Binding-site contacts:
Ligand atom C4 contacts residue PHE182 of chain 1.A at 3.6 Å (hydrophobic).
Ligand atom C5 contacts residue ASN39 of chain 1.A at 4.1 Å.
Ligand atom O7 contacts residue ASP267 of chain 1.A at 3.2 Å (salt-bridge).
Ligand atom O7 contacts residue ASN39 of chain 1.A at 3.8 Å.
Ligand atom C8 contacts residue GLU219 of chain 1.A at 3.4 Å.
Ligand atom C2 contacts residue ASN39 of chain 1.A at 3.9 Å.
Ligand atom N8 contacts residue GLU219 of chain 1.A at 2.6 Å (salt-bridge).
Ligand atom O4 contacts residue VAL53 of chain 1.A at 4.1 Å.
Ligand atom C4 contacts residue LYS57 of chain 1.A at 3.8 Å.
Ligand atom C7 contacts residue GLU219 of chain 1.A at 3.2 Å.
Ligand atom C1 contacts residue PHE182 of chain 1.A at 4.2 Å (hydrophobic).
Ligand atom C5 contacts residue MET258 of chain 1.A at 4.2 Å (hydrophobic).
Ligand atom C2 contacts residue TYR35 of chain 1.A at 3.6 Å (hydrophobic).
Ligand atom N8 contacts residue PHE182 of chain 1.A at 4.3 Å.
Ligand atom C8 contacts residue TYR222 of chain 1.A at 3.9 Å (hydrophobic).
Ligand atom C7 contacts residue ASP267 of chain 1.A at 4.1 Å.
Ligand atom O7 contacts residue GLU219 of chain 1.A at 3.4 Å (salt-bridge).
Ligand atom C3 contacts residue PHE182 of chain 1.A at 3.5 Å (hydrophobic).
Ligand atom O7 contacts residue TYR222 of chain 1.A at 3.4 Å.
Ligand atom C5 contacts residue PHE182 of chain 1.A at 4.2 Å (hydrophobic).
Ligand atom C5 contacts residue ARG44 of chain 1.A at 3.5 Å.
Ligand atom C4 contacts residue ASN39 of chain 1.A at 4.2 Å.
Ligand atom C2 contacts residue PHE182 of chain 1.A at 3.8 Å (hydrophobic).
Ligand atom N8 contacts residue TYR222 of chain 1.A at 3.5 Å.
Ligand atom O4 contacts residue PHE182 of chain 1.A at 3.9 Å.
Ligand atom C6 contacts residue ASP267 of chain 1.A at 4.0 Å.
Ligand atom N8 contacts residue ALA186 of chain 1.A at 4.3 Å.
Ligand atom C3 contacts residue TYR40 of chain 1.A at 3.8 Å (hydrophobic).
Ligand atom C3 contacts residue TYR35 of chain 1.A at 4.1 Å (hydrophobic).
Ligand atom C6 contacts residue ARG44 of chain 1.A at 3.5 Å.
Ligand atom C8 contacts residue PHE182 of chain 1.A at 4.2 Å (hydrophobic).
Ligand atom C1 contacts residue GLU219 of chain 1.A at 4.2 Å.
Ligand atom C8 contacts residue TYR35 of chain 1.A at 4.2 Å (hydrophobic).
Ligand atom C1 contacts residue ASN39 of chain 1.A at 3.9 Å.
Ligand atom O4 contacts residue LYS57 of chain 1.A at 2.8 Å (salt-bridge).
Ligand atom C6 contacts residue ASN39 of chain 1.A at 3.9 Å.
Ligand atom C6 contacts residue GLU219 of chain 1.A at 4.2 Å.
Ligand atom C7 contacts residue TYR222 of chain 1.A at 4.2 Å (hydrophobic).
Ligand atom C3 contacts residue LYS57 of chain 1.A at 4.1 Å.
Ligand atom C3 contacts residue ASN39 of chain 1.A at 4.1 Å.

A protein and the small-molecule ligand that binds it are described below.
Small molecule (SMILES): NC[C@H](O)c1ccc(O)cc1

Sequence of chain 1.A:
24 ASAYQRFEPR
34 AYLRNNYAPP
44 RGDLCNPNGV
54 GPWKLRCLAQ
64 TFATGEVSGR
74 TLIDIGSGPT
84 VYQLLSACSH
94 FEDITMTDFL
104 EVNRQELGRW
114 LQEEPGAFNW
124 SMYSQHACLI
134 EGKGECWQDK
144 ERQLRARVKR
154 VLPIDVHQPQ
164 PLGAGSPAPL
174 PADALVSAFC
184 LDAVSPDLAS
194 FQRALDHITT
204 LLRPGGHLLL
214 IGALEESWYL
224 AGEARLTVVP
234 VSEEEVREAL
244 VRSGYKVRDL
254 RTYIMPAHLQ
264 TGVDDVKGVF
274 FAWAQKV